Sequence of chain 1.D:
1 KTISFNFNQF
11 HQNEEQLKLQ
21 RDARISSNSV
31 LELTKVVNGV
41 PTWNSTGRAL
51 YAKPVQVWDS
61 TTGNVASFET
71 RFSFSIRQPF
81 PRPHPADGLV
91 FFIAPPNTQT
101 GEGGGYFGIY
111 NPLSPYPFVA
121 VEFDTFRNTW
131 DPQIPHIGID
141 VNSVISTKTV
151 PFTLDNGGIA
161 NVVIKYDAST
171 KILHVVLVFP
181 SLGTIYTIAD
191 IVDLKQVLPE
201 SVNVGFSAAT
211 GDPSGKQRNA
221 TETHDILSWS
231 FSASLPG

Binding-site contacts:
Ligand atom C1 contacts residue ASN44 of chain 1.D at 1.4 Å.
Ligand atom C5 contacts residue ASN44 of chain 1.D at 3.7 Å.
Ligand atom O7 contacts residue ASN44 of chain 1.D at 3.4 Å (h-bond).
Ligand atom N2 contacts residue PRO213 of chain 1.D at 4.2 Å.
Ligand atom N2 contacts residue ASN44 of chain 1.D at 2.9 Å (h-bond).
Ligand atom C2 contacts residue ASN44 of chain 1.D at 2.5 Å.
Ligand atom O6 contacts residue ARG21 of chain 1.D at 3.2 Å (salt-bridge).
Ligand atom C4 contacts residue ASN44 of chain 1.D at 4.3 Å.
Ligand atom C3 contacts residue ASN44 of chain 1.D at 3.8 Å.
Ligand atom O5 contacts residue ASN44 of chain 1.D at 2.4 Å (h-bond).
Ligand atom O7 contacts residue TRP43 of chain 1.D at 4.4 Å.
Ligand atom C7 contacts residue ASN44 of chain 1.D at 3.5 Å.

This protein binds this small molecule.
Small molecule (SMILES): CC(=O)N[C@@H]1[C@@H](O)[C@H](O)[C@@H](CO)O[C@H]1O